A small-molecule ligand and the protein it binds are described below.
Small molecule (SMILES): C[N+](C)(C)CCOP(=O)(O)O

Binding-site contacts:
Ligand atom P1 contacts residue ARG31 of chain 2.A at 3.4 Å.
Ligand atom O3 contacts residue ARG31 of chain 2.A at 2.9 Å (salt-bridge).
Ligand atom O4 contacts residue ARG31 of chain 2.A at 2.6 Å (salt-bridge).
Ligand atom C1 contacts residue HIS41 of chain 2.A at 4.1 Å.
Ligand atom O1 contacts residue HIS41 of chain 2.A at 4.2 Å.
Ligand atom P1 contacts residue HIS41 of chain 2.A at 4.0 Å.
Ligand atom O3 contacts residue HIS41 of chain 2.A at 2.7 Å (h-bond).
Ligand atom O1 contacts residue ARG31 of chain 2.A at 4.2 Å.

Sequence of chain 2.A:
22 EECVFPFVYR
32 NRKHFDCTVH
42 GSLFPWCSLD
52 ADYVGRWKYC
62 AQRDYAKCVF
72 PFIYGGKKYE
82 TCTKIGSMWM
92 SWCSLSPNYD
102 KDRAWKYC